Sequence of chain 1.A:
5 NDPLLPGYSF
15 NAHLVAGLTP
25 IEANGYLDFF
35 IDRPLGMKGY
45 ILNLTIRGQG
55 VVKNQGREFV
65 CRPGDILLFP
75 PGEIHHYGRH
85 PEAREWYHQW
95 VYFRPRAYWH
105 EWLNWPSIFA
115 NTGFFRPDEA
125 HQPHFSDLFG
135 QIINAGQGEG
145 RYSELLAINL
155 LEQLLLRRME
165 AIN

Binding-site contacts:
Ligand atom C1 contacts residue ARG37 of chain 1.A at 3.7 Å.
Ligand atom C2 contacts residue ILE35 of chain 1.A at 3.8 Å (hydrophobic).
Ligand atom O2 contacts residue HIS92 of chain 1.A at 3.6 Å.
Ligand atom C1 contacts residue TRP94 of chain 1.A at 4.2 Å (hydrophobic).
Ligand atom C6 contacts residue ILE45 of chain 1.A at 3.2 Å (hydrophobic).
Ligand atom C6 contacts residue ARG37 of chain 1.A at 3.6 Å.
Ligand atom C6 contacts residue TRP94 of chain 1.A at 3.7 Å (hydrophobic).
Ligand atom C4 contacts residue TRP94 of chain 1.A at 3.8 Å (hydrophobic).
Ligand atom C4 contacts residue TYR81 of chain 1.A at 3.9 Å (hydrophobic).
Ligand atom C4 contacts residue ARG37 of chain 1.A at 3.9 Å.
Ligand atom C5 contacts residue ILE45 of chain 1.A at 4.1 Å (hydrophobic).
Ligand atom C6 contacts residue PHE14 of chain 1.A at 3.5 Å (hydrophobic).
Ligand atom O1 contacts residue PRO7 of chain 1.A at 2.7 Å (h-bond).
Ligand atom O5 contacts residue PHE14 of chain 1.A at 3.8 Å.
Ligand atom O1 contacts residue LEU8 of chain 1.A at 3.5 Å.
Ligand atom C3 contacts residue TRP94 of chain 1.A at 3.6 Å (hydrophobic).
Ligand atom O4 contacts residue TYR81 of chain 1.A at 2.9 Å (h-bond).
Ligand atom O5 contacts residue PRO7 of chain 1.A at 3.5 Å (h-bond).
Ligand atom O4 contacts residue ILE45 of chain 1.A at 3.5 Å.
Ligand atom O1 contacts residue ARG37 of chain 1.A at 3.5 Å (salt-bridge).
Ligand atom C4 contacts residue ILE45 of chain 1.A at 3.9 Å (hydrophobic).
Ligand atom C2 contacts residue THR23 of chain 1.A at 3.8 Å.
Ligand atom C2 contacts residue ARG37 of chain 1.A at 4.2 Å.
Ligand atom C2 contacts residue HIS92 of chain 1.A at 4.2 Å.
Ligand atom O3 contacts residue TRP94 of chain 1.A at 4.1 Å.
Ligand atom O3 contacts residue HIS92 of chain 1.A at 2.7 Å (h-bond).
Ligand atom C5 contacts residue PHE14 of chain 1.A at 4.2 Å (hydrophobic).
Ligand atom C5 contacts residue ARG37 of chain 1.A at 3.9 Å.
Ligand atom O2 contacts residue THR23 of chain 1.A at 2.8 Å (h-bond).
Ligand atom O2 contacts residue ILE35 of chain 1.A at 3.9 Å.
Ligand atom C3 contacts residue HIS92 of chain 1.A at 3.6 Å.
Ligand atom O4 contacts residue ARG37 of chain 1.A at 2.7 Å (salt-bridge).
Ligand atom O3 contacts residue TYR81 of chain 1.A at 3.4 Å.
Ligand atom C1 contacts residue LEU8 of chain 1.A at 4.2 Å (hydrophobic).
Ligand atom O3 contacts residue ILE35 of chain 1.A at 3.9 Å.
Ligand atom O1 contacts residue LEU9 of chain 1.A at 4.2 Å.
Ligand atom O5 contacts residue ARG37 of chain 1.A at 3.0 Å (salt-bridge).
Ligand atom C5 contacts residue TRP94 of chain 1.A at 3.5 Å (hydrophobic).
Ligand atom C3 contacts residue THR23 of chain 1.A at 3.9 Å.
Ligand atom C1 contacts residue PRO7 of chain 1.A at 3.3 Å (hydrophobic).

A protein and the small-molecule ligand that binds it are described below.
Small molecule (SMILES): C[C@H]1O[C@@H](O)[C@H](O)[C@@H](O)[C@H]1O